Binding-site contacts:
Ligand atom O2P contacts residue ADP1 of chain 1.E at 2.8 Å (h-bond).
Ligand atom O2P contacts residue TYR21 of chain 1.A at 3.3 Å.
Ligand atom N3 contacts residue PHE93 of chain 1.A at 3.3 Å.
Ligand atom P contacts residue ADP1 of chain 1.E at 3.5 Å.
Ligand atom BR contacts residue HIS97 of chain 1.A at 3.3 Å.
Ligand atom O3P contacts residue ARG130 of chain 1.A at 3.4 Å (salt-bridge).
Ligand atom C4' contacts residue ILE62 of chain 1.A at 3.5 Å (hydrophobic).
Ligand atom C2 contacts residue PHE93 of chain 1.A at 3.3 Å (hydrophobic).
Ligand atom O4 contacts residue PHE139 of chain 1.A at 3.6 Å.
Ligand atom O3' contacts residue TYR66 of chain 1.A at 3.0 Å (h-bond).
Ligand atom O4 contacts residue SER135 of chain 1.A at 3.2 Å.
Ligand atom O5' contacts residue GLU48 of chain 1.A at 3.4 Å (salt-bridge).
Ligand atom C5B contacts residue TRP53 of chain 1.A at 3.4 Å (hydrophobic).
Ligand atom O3P contacts residue ADP1 of chain 1.E at 3.0 Å (h-bond).
Ligand atom O4 contacts residue PHE93 of chain 1.A at 3.7 Å.
Ligand atom O2 contacts residue PHE139 of chain 1.A at 3.7 Å.
Ligand atom C4 contacts residue GLN90 of chain 1.A at 3.7 Å.
Ligand atom O4' contacts residue ILE62 of chain 1.A at 3.5 Å.
Ligand atom O1P contacts residue ARG130 of chain 1.A at 2.6 Å (salt-bridge).
Ligand atom O2P contacts residue GLY22 of chain 1.A at 3.4 Å (h-bond).
Ligand atom O4 contacts residue GLN90 of chain 1.A at 2.9 Å (h-bond).
Ligand atom N3 contacts residue PHE139 of chain 1.A at 3.3 Å.
Ligand atom P contacts residue GLU48 of chain 1.A at 3.4 Å.
Ligand atom O1P contacts residue TYR21 of chain 1.A at 3.5 Å.
Ligand atom P contacts residue ARG130 of chain 1.A at 3.5 Å.
Ligand atom N3 contacts residue GLN90 of chain 1.A at 2.9 Å (h-bond).
Ligand atom O4 contacts residue ALA134 of chain 1.A at 3.6 Å.
Ligand atom C2' contacts residue PHE139 of chain 1.A at 3.7 Å (hydrophobic).
Ligand atom C4 contacts residue PHE139 of chain 1.A at 3.5 Å (hydrophobic).
Ligand atom C5' contacts residue TRP53 of chain 1.A at 3.7 Å (hydrophobic).
Ligand atom BR contacts residue SER135 of chain 1.A at 3.5 Å.
Ligand atom N1 contacts residue PHE93 of chain 1.A at 3.6 Å.
Ligand atom C2 contacts residue PHE139 of chain 1.A at 3.4 Å (hydrophobic).
Ligand atom O4' contacts residue PHE93 of chain 1.A at 3.5 Å.
Ligand atom C4 contacts residue PHE93 of chain 1.A at 3.6 Å (hydrophobic).
Ligand atom C5' contacts residue GLU48 of chain 1.A at 3.7 Å.
Ligand atom O3P contacts residue GLU48 of chain 1.A at 2.5 Å (salt-bridge).
Ligand atom O2 contacts residue PHE93 of chain 1.A at 3.3 Å.
Ligand atom O1P contacts residue GLU48 of chain 1.A at 3.5 Å (salt-bridge).
Ligand atom N1 contacts residue PHE139 of chain 1.A at 3.6 Å.

Sequence of chain 1.A:
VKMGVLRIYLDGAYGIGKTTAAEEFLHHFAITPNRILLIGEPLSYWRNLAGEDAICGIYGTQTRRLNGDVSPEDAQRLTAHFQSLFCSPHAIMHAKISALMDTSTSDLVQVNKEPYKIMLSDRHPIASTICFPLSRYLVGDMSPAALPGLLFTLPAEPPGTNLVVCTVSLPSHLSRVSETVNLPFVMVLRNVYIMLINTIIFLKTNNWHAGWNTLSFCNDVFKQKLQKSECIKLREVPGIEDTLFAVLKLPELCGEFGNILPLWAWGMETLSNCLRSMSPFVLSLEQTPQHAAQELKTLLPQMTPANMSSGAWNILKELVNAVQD

The protein below binds the small molecule below.
Small molecule (SMILES): O=c1[nH]c(=O)n([C@H]2C[C@H](O)[C@@H](COP(=O)(O)O)O2)cc1/C=C/Br